Binding-site contacts:
Ligand atom C5 contacts residue ASN158 of chain 1.B at 3.8 Å.
Ligand atom C8 contacts residue GLY157 of chain 1.B at 3.7 Å.
Ligand atom N2 contacts residue ASN158 of chain 1.B at 3.0 Å (h-bond).
Ligand atom C8 contacts residue ASN158 of chain 1.B at 4.2 Å.
Ligand atom O5 contacts residue ASN163 of chain 1.B at 4.1 Å.
Ligand atom O5 contacts residue ASN158 of chain 1.B at 2.4 Å (h-bond).
Ligand atom C2 contacts residue ASN158 of chain 1.B at 2.5 Å.
Ligand atom C4 contacts residue ASN158 of chain 1.B at 4.3 Å.
Ligand atom C3 contacts residue ASN158 of chain 1.B at 3.9 Å.
Ligand atom O7 contacts residue ASN158 of chain 1.B at 3.8 Å.
Ligand atom C1 contacts residue ASN158 of chain 1.B at 1.5 Å.
Ligand atom C8 contacts residue PHE156 of chain 1.B at 4.4 Å (hydrophobic).
Ligand atom C1 contacts residue ASN163 of chain 1.B at 4.3 Å.
Ligand atom C7 contacts residue ASN158 of chain 1.B at 3.6 Å.

This small molecule binds to this protein.
Small molecule (SMILES): CC(=O)N[C@@H]1[C@@H](O)[C@H](O)[C@@H](CO)O[C@H]1O

Sequence of chain 1.B:
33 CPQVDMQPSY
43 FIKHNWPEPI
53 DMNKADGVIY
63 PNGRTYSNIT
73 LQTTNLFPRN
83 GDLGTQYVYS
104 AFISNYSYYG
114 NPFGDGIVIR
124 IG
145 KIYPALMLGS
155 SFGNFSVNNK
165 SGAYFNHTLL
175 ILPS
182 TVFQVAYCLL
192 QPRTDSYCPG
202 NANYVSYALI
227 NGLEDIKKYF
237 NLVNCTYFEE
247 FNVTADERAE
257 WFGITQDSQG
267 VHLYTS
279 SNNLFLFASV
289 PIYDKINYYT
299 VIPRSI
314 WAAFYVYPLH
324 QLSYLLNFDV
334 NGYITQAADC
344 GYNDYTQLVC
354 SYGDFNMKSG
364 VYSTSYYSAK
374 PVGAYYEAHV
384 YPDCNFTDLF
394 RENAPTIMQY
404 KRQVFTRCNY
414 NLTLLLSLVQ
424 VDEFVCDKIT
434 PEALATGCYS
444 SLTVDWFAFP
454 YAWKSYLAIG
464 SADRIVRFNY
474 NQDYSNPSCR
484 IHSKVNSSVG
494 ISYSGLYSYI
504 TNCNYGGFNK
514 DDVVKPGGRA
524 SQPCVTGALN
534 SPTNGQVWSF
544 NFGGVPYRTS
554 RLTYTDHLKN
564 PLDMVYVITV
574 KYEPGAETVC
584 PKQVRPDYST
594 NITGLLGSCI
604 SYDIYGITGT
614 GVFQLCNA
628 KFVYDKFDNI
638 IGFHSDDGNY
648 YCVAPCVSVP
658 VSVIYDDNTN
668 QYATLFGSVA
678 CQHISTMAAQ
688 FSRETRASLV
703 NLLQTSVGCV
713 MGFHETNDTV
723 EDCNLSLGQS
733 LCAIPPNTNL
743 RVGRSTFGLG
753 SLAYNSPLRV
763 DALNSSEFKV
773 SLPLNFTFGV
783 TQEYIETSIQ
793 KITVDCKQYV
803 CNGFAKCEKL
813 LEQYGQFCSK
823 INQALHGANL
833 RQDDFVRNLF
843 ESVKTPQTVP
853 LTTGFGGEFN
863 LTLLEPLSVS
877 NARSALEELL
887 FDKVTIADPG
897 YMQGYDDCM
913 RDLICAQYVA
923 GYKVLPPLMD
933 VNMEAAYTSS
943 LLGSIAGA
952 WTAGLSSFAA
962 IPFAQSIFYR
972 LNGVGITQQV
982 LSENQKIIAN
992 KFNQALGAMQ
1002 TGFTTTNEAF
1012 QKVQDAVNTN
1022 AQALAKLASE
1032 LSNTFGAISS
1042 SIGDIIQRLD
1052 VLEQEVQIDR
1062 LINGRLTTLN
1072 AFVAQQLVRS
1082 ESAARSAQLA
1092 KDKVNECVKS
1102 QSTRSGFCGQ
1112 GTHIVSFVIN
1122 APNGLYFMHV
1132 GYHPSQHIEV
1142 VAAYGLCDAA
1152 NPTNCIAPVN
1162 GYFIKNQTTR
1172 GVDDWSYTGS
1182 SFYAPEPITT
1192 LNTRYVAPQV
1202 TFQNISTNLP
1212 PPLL